Binding-site contacts:
Ligand atom C1 contacts residue ASN12 of chain 53.L at 2.1 Å.
Ligand atom O7 contacts residue ASN12 of chain 53.L at 3.7 Å.
Ligand atom C7 contacts residue ASN12 of chain 53.L at 3.9 Å.
Ligand atom C5 contacts residue ASN12 of chain 53.L at 4.0 Å.
Ligand atom N2 contacts residue ASN12 of chain 53.L at 3.8 Å.
Ligand atom O5 contacts residue ASN12 of chain 53.L at 2.6 Å (h-bond).
Ligand atom C2 contacts residue ASN12 of chain 53.L at 3.2 Å.

Sequence of chain 53.L:
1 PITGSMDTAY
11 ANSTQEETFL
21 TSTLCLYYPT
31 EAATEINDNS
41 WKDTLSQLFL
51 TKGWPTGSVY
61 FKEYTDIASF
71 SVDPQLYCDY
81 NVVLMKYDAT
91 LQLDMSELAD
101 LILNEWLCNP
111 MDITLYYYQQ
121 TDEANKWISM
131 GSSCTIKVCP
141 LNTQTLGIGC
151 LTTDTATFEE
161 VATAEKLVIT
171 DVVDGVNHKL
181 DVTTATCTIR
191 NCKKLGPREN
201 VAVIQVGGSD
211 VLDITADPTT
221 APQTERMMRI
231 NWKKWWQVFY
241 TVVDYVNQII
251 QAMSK

A small-molecule ligand and the protein it binds are described below.
Small molecule (SMILES): CC(=O)N[C@H]1[C@H](O[C@H]2[C@H](O)[C@@H](NC(C)=O)CO[C@@H]2CO)O[C@H](CO)[C@@H](O)[C@@H]1O